Binding-site contacts:
Ligand atom C2 contacts residue CYS173 of chain 1.A at 3.7 Å (hydrophobic).
Ligand atom C1 contacts residue CYS173 of chain 1.A at 3.7 Å (hydrophobic).
Ligand atom C4 contacts residue GLY194 of chain 1.A at 3.8 Å.
Ligand atom N10 contacts residue ASP171 of chain 1.A at 3.2 Å (salt-bridge).
Ligand atom C5 contacts residue CYS173 of chain 1.A at 3.9 Å (hydrophobic).
Ligand atom C6 contacts residue SO41 of chain 1.H at 4.1 Å.
Ligand atom C4 contacts residue TRP193 of chain 1.A at 3.7 Å (hydrophobic).
Ligand atom N8 contacts residue SER172 of chain 1.A at 3.7 Å.
Ligand atom N10 contacts residue SER172 of chain 1.A at 3.0 Å (h-bond).
Ligand atom C1 contacts residue SO41 of chain 1.H at 3.5 Å.
Ligand atom C7 contacts residue GLY194 of chain 1.A at 3.5 Å.
Ligand atom C9 contacts residue GLY196 of chain 1.A at 4.0 Å.
Ligand atom C2 contacts residue VAL191 of chain 1.A at 3.7 Å (hydrophobic).
Ligand atom N10 contacts residue TRP193 of chain 1.A at 3.7 Å.
Ligand atom C2 contacts residue SER177 of chain 1.A at 3.2 Å.
Ligand atom N10 contacts residue GLY204 of chain 1.A at 3.5 Å.
Ligand atom C1 contacts residue SER177 of chain 1.A at 3.2 Å.
Ligand atom C1 contacts residue SER192 of chain 1.A at 4.2 Å.
Ligand atom C2 contacts residue SER192 of chain 1.A at 3.8 Å.
Ligand atom N8 contacts residue GLY196 of chain 1.A at 2.7 Å (h-bond).
Ligand atom C9 contacts residue TRP193 of chain 1.A at 3.8 Å (hydrophobic).
Ligand atom C5 contacts residue GLY194 of chain 1.A at 3.9 Å.
Ligand atom N8 contacts residue TRP193 of chain 1.A at 4.1 Å.
Ligand atom C9 contacts residue SER172 of chain 1.A at 3.3 Å.
Ligand atom C7 contacts residue CYS197 of chain 1.A at 3.7 Å (hydrophobic).
Ligand atom N8 contacts residue CYS197 of chain 1.A at 4.0 Å.
Ligand atom N10 contacts residue GLY194 of chain 1.A at 4.2 Å.
Ligand atom C4 contacts residue SER172 of chain 1.A at 4.0 Å.
Ligand atom C4 contacts residue CYS173 of chain 1.A at 4.0 Å (hydrophobic).
Ligand atom C3 contacts residue CYS173 of chain 1.A at 4.0 Å (hydrophobic).
Ligand atom C3 contacts residue VAL191 of chain 1.A at 3.6 Å (hydrophobic).
Ligand atom C1 contacts residue GLN174 of chain 1.A at 4.0 Å.
Ligand atom C7 contacts residue GLY196 of chain 1.A at 3.0 Å.
Ligand atom C6 contacts residue GLN174 of chain 1.A at 3.7 Å.
Ligand atom C3 contacts residue SER172 of chain 1.A at 3.8 Å.
Ligand atom C5 contacts residue GLN174 of chain 1.A at 4.1 Å.
Ligand atom C3 contacts residue TRP193 of chain 1.A at 4.0 Å (hydrophobic).
Ligand atom N8 contacts residue GLY194 of chain 1.A at 3.5 Å.
Ligand atom C9 contacts residue GLY194 of chain 1.A at 3.6 Å.
Ligand atom C6 contacts residue CYS173 of chain 1.A at 3.8 Å (hydrophobic).

Sequence of chain 1.A:
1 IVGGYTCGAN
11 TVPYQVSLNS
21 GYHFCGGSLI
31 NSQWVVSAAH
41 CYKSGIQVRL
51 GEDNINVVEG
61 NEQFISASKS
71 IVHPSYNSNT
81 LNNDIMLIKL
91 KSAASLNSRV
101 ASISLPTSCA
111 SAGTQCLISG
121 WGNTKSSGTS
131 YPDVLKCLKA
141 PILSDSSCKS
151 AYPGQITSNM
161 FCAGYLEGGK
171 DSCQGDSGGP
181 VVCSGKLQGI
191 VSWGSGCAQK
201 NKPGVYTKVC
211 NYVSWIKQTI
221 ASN

A protein and the small-molecule ligand that binds it are described below.
Small molecule (SMILES): NC1=NCc2ccccc21